Sequence of chain 1.C:
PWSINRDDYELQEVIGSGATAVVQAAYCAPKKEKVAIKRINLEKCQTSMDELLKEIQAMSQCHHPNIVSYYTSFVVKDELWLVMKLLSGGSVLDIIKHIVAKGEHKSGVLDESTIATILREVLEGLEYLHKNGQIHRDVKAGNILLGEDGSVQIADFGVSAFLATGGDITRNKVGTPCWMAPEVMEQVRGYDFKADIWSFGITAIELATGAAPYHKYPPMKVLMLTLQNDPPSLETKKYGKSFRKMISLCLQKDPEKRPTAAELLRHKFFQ

Sequence of chain 1.A:
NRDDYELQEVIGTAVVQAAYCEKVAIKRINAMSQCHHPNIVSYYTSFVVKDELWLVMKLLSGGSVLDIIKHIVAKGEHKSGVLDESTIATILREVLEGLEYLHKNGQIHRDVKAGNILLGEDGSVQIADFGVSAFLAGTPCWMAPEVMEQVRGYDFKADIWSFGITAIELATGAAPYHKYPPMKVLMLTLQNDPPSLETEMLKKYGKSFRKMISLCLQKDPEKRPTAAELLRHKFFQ

This protein binds this small molecule.
Small molecule (SMILES): Nc1ncnc2c1ncn2[C@@H]1O[C@H](CO[P](=O)(O)O[P](=O)(O)NP(=O)(O)O)[C@@H](O)[C@H]1O

Binding-site contacts:
Ligand atom O1B contacts residue MG1 of chain 1.O at 3.0 Å.
Ligand atom N1 contacts residue LEU153 of chain 1.C at 3.9 Å.
Ligand atom C1' contacts residue ILE23 of chain 1.C at 3.8 Å (hydrophobic).
Ligand atom N6 contacts residue ALA44 of chain 1.C at 3.6 Å.
Ligand atom C3' contacts residue LYS234 of chain 1.A at 3.9 Å.
Ligand atom O1A contacts residue LYS46 of chain 1.C at 3.1 Å (salt-bridge).
Ligand atom C5' contacts residue VAL31 of chain 1.C at 3.8 Å (hydrophobic).
Ligand atom O4' contacts residue ILE23 of chain 1.C at 3.5 Å.
Ligand atom PA contacts residue LYS46 of chain 1.C at 3.7 Å.
Ligand atom N7 contacts residue LEU153 of chain 1.C at 3.9 Å.
Ligand atom N1 contacts residue LYS93 of chain 1.C at 3.8 Å.
Ligand atom C6 contacts residue LEU153 of chain 1.C at 3.4 Å (hydrophobic).
Ligand atom O3' contacts residue LYS234 of chain 1.A at 2.9 Å (salt-bridge).
Ligand atom C5' contacts residue GLY24 of chain 1.C at 3.8 Å.
Ligand atom O1A contacts residue ASP164 of chain 1.C at 3.1 Å (salt-bridge).
Ligand atom N1 contacts residue LEU94 of chain 1.C at 3.7 Å.
Ligand atom PB contacts residue MG1 of chain 1.O at 3.6 Å.
Ligand atom O2A contacts residue VAL31 of chain 1.C at 3.9 Å.
Ligand atom O3G contacts residue LYS148 of chain 1.C at 3.8 Å.
Ligand atom O3A contacts residue MG1 of chain 1.O at 4.0 Å.
Ligand atom N6 contacts residue MET92 of chain 1.C at 3.6 Å.
Ligand atom C8 contacts residue VAL31 of chain 1.C at 3.9 Å (hydrophobic).
Ligand atom C4' contacts residue LYS234 of chain 1.A at 3.8 Å.
Ligand atom C5 contacts residue LEU153 of chain 1.C at 3.5 Å (hydrophobic).
Ligand atom PB contacts residue LYS148 of chain 1.C at 3.9 Å.
Ligand atom C6 contacts residue ALA44 of chain 1.C at 3.8 Å (hydrophobic).
Ligand atom C4' contacts residue GLY24 of chain 1.C at 3.8 Å.
Ligand atom C2 contacts residue LEU95 of chain 1.C at 3.4 Å (hydrophobic).
Ligand atom N3B contacts residue MG1 of chain 1.O at 3.3 Å.
Ligand atom C6 contacts residue LYS93 of chain 1.C at 3.8 Å.
Ligand atom O2A contacts residue LYS46 of chain 1.C at 3.4 Å (salt-bridge).
Ligand atom O1B contacts residue LYS148 of chain 1.C at 3.5 Å (salt-bridge).
Ligand atom N6 contacts residue LEU153 of chain 1.C at 3.7 Å.
Ligand atom N1 contacts residue LEU95 of chain 1.C at 3.0 Å (h-bond).
Ligand atom O1A contacts residue MG1 of chain 1.O at 2.0 Å.
Ligand atom N3B contacts residue LYS148 of chain 1.C at 3.5 Å (salt-bridge).
Ligand atom O5' contacts residue VAL31 of chain 1.C at 3.5 Å.
Ligand atom N6 contacts residue LYS93 of chain 1.C at 2.8 Å (salt-bridge).
Ligand atom PA contacts residue MG1 of chain 1.O at 3.4 Å.
Ligand atom O4' contacts residue VAL31 of chain 1.C at 3.6 Å.